Sequence of chain 1.A:
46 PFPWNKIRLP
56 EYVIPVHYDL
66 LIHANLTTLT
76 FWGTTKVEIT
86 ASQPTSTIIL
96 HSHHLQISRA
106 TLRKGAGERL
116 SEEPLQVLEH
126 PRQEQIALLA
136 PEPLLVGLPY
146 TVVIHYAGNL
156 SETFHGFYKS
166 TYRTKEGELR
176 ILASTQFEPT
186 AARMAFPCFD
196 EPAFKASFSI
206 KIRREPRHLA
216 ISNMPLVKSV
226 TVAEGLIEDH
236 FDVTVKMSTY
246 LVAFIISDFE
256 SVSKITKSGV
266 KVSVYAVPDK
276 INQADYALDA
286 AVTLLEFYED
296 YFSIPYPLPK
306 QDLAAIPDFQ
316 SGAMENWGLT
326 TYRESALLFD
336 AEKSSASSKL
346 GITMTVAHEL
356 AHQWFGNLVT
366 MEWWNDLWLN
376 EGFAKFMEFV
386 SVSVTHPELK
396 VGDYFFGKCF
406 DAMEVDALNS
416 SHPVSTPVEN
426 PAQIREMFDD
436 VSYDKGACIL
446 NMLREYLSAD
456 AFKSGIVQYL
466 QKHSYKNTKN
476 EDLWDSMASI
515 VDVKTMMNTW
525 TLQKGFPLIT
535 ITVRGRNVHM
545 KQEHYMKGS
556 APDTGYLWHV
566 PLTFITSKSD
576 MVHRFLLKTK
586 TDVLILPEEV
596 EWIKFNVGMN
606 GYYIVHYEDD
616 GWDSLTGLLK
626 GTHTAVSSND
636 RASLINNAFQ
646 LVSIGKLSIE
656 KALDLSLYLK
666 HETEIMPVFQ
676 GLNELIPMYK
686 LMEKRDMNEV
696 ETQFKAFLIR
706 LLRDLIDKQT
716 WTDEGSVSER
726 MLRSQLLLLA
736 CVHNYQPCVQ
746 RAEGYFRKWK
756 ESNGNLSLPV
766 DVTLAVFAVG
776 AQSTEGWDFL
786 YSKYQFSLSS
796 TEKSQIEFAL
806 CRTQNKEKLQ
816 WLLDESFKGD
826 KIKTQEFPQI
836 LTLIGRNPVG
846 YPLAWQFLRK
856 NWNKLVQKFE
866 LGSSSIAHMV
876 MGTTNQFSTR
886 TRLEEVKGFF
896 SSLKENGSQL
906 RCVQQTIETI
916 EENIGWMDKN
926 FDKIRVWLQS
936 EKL

Binding-site contacts:
Ligand atom C7 contacts residue ASN760 of chain 1.A at 3.3 Å.
Ligand atom C5 contacts residue ASN760 of chain 1.A at 3.7 Å.
Ligand atom C4 contacts residue ASN760 of chain 1.A at 4.2 Å.
Ligand atom O5 contacts residue ASN760 of chain 1.A at 2.4 Å (h-bond).
Ligand atom C1 contacts residue ASN760 of chain 1.A at 1.4 Å.
Ligand atom C3 contacts residue ASN760 of chain 1.A at 3.8 Å.
Ligand atom O7 contacts residue ASN760 of chain 1.A at 3.5 Å (h-bond).
Ligand atom N2 contacts residue ASN760 of chain 1.A at 2.9 Å (h-bond).
Ligand atom C8 contacts residue LEU761 of chain 1.A at 4.3 Å (hydrophobic).
Ligand atom C2 contacts residue ASN760 of chain 1.A at 2.5 Å.
Ligand atom C8 contacts residue ASN760 of chain 1.A at 3.2 Å.
Ligand atom O7 contacts residue GLY759 of chain 1.A at 4.2 Å.
Ligand atom C8 contacts residue SER762 of chain 1.A at 4.2 Å.

A protein and the small-molecule ligand that binds it are described below.
Small molecule (SMILES): CC(=O)N[C@H]1[C@H](O[C@H]2[C@H](O[C@@H]3O[C@@H](C)[C@@H](O)[C@@H](O)[C@@H]3O)[C@@H](NC(C)=O)CO[C@@H]2CO)O[C@H](CO)[C@@H](O)[C@@H]1O